Sequence of chain 1.A:
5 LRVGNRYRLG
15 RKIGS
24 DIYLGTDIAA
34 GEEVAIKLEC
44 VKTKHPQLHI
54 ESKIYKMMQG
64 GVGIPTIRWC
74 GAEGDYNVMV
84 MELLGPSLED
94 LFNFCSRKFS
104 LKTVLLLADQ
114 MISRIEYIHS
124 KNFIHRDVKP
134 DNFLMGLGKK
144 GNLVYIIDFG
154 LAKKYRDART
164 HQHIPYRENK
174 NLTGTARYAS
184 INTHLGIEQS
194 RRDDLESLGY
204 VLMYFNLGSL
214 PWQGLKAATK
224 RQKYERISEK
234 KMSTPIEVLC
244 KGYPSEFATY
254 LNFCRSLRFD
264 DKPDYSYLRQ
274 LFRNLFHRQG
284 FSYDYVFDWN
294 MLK

A protein and the small-molecule ligand that binds it are described below.
Small molecule (SMILES): C[C@H](N)C(=O)N[C@H](C(=O)N1CCC[C@H]1C(=O)N[C@@H](COP(=O)(O)O)C(=O)N[C@@H](CO)C(=O)N[C@@H](C)C(=O)N[C@@H](CO)C(=O)N[C@H](C=O)[C@@H](C)O)[C@@H](C)O

Binding-site contacts:
Ligand atom CA contacts residue GLY177 of chain 1.A at 3.8 Å.
Ligand atom O contacts residue TYR227 of chain 1.A at 3.6 Å (h-bond).
Ligand atom CB contacts residue ASP130 of chain 1.A at 3.5 Å.
Ligand atom C contacts residue THR178 of chain 1.A at 3.3 Å.
Ligand atom O3P contacts residue GLY217 of chain 1.A at 3.0 Å (h-bond).
Ligand atom C contacts residue LYS132 of chain 1.A at 3.7 Å.
Ligand atom OG1 contacts residue ARG180 of chain 1.A at 3.8 Å.
Ligand atom OG contacts residue ARG180 of chain 1.A at 3.5 Å (salt-bridge).
Ligand atom OG1 contacts residue LEU175 of chain 1.A at 3.3 Å (h-bond).
Ligand atom P contacts residue ARG180 of chain 1.A at 3.7 Å.
Ligand atom O1P contacts residue GLN216 of chain 1.A at 3.3 Å.
Ligand atom CG2 contacts residue TYR227 of chain 1.A at 3.1 Å (hydrophobic).
Ligand atom OG1 contacts residue GLY177 of chain 1.A at 2.8 Å (h-bond).
Ligand atom N contacts residue THR178 of chain 1.A at 3.9 Å.
Ligand atom CB contacts residue ARG180 of chain 1.A at 3.5 Å.
Ligand atom CB contacts residue GLY177 of chain 1.A at 3.7 Å.
Ligand atom OG contacts residue LYS132 of chain 1.A at 2.7 Å (salt-bridge).
Ligand atom O1P contacts residue ARG180 of chain 1.A at 2.7 Å (salt-bridge).
Ligand atom C contacts residue GLY177 of chain 1.A at 3.9 Å.
Ligand atom O contacts residue LEU175 of chain 1.A at 3.9 Å.
Ligand atom CA contacts residue THR178 of chain 1.A at 3.5 Å.
Ligand atom O contacts residue THR178 of chain 1.A at 3.2 Å.
Ligand atom O contacts residue ARG180 of chain 1.A at 3.0 Å (salt-bridge).
Ligand atom O3P contacts residue GLN216 of chain 1.A at 3.7 Å.
Ligand atom N contacts residue THR178 of chain 1.A at 3.9 Å.
Ligand atom OG contacts residue THR178 of chain 1.A at 3.9 Å.
Ligand atom O3P contacts residue LYS226 of chain 1.A at 3.4 Å (salt-bridge).
Ligand atom O2P contacts residue ARG180 of chain 1.A at 2.9 Å (salt-bridge).
Ligand atom N contacts residue GLY177 of chain 1.A at 3.1 Å (h-bond).
Ligand atom O contacts residue ALA179 of chain 1.A at 3.4 Å (h-bond).
Ligand atom O contacts residue LYS132 of chain 1.A at 3.0 Å (salt-bridge).
Ligand atom N contacts residue LYS132 of chain 1.A at 3.1 Å (salt-bridge).
Ligand atom CB contacts residue LYS132 of chain 1.A at 3.8 Å.
Ligand atom CG2 contacts residue GLY177 of chain 1.A at 3.8 Å.
Ligand atom O contacts residue GLY177 of chain 1.A at 3.7 Å.
Ligand atom OG contacts residue ASP130 of chain 1.A at 2.7 Å (salt-bridge).
Ligand atom O contacts residue THR178 of chain 1.A at 3.2 Å.
Ligand atom CB contacts residue ILE230 of chain 1.A at 3.8 Å (hydrophobic).
Ligand atom O contacts residue THR178 of chain 1.A at 3.8 Å.
Ligand atom CA contacts residue LYS132 of chain 1.A at 3.8 Å.